Binding-site contacts:
Ligand atom N contacts residue THR28 of chain 1.L at 2.8 Å (h-bond).
Ligand atom CA contacts residue SER51 of chain 1.L at 3.9 Å.
Ligand atom N contacts residue ARG24 of chain 1.L at 4.0 Å.
Ligand atom N contacts residue GLY25 of chain 1.L at 2.7 Å (h-bond).
Ligand atom C contacts residue THR47 of chain 1.V at 3.4 Å.
Ligand atom OXT contacts residue HIS31 of chain 1.V at 3.9 Å.
Ligand atom CE2 contacts residue THR50 of chain 1.V at 3.9 Å.
Ligand atom CE2 contacts residue ALA44 of chain 1.V at 4.0 Å (hydrophobic).
Ligand atom O contacts residue SER51 of chain 1.L at 2.8 Å (h-bond).
Ligand atom N contacts residue THR23 of chain 1.L at 3.0 Å (h-bond).
Ligand atom O contacts residue GLY25 of chain 1.L at 3.1 Å (h-bond).
Ligand atom CD1 contacts residue SER51 of chain 1.L at 3.5 Å.
Ligand atom C contacts residue THR50 of chain 1.V at 3.9 Å.
Ligand atom CZ2 contacts residue ALA44 of chain 1.V at 3.9 Å (hydrophobic).
Ligand atom CZ2 contacts residue ILE53 of chain 1.V at 4.0 Å (hydrophobic).
Ligand atom CD1 contacts residue THR47 of chain 1.V at 3.7 Å.
Ligand atom CG contacts residue SER51 of chain 1.L at 3.8 Å.
Ligand atom CA contacts residue THR23 of chain 1.L at 3.9 Å.
Ligand atom O contacts residue ARG24 of chain 1.L at 3.6 Å.
Ligand atom NE1 contacts residue ALA44 of chain 1.V at 3.9 Å.
Ligand atom CD2 contacts residue THR50 of chain 1.V at 4.0 Å.
Ligand atom CE3 contacts residue HIS32 of chain 1.V at 4.0 Å.
Ligand atom C contacts residue SER51 of chain 1.L at 3.6 Å.
Ligand atom CB contacts residue THR28 of chain 1.L at 3.5 Å.
Ligand atom CZ3 contacts residue GLY21 of chain 1.V at 3.6 Å.
Ligand atom CH2 contacts residue GLY21 of chain 1.V at 3.5 Å.
Ligand atom OXT contacts residue HIS49 of chain 1.V at 3.9 Å.
Ligand atom C contacts residue GLY25 of chain 1.L at 3.5 Å.
Ligand atom CB contacts residue SER51 of chain 1.L at 3.4 Å.
Ligand atom CD1 contacts residue GLN45 of chain 1.V at 3.6 Å.
Ligand atom OXT contacts residue THR47 of chain 1.V at 2.5 Å (h-bond).
Ligand atom CZ2 contacts residue THR50 of chain 1.V at 4.0 Å.
Ligand atom CA contacts residue GLY25 of chain 1.L at 3.5 Å.
Ligand atom OXT contacts residue THR50 of chain 1.V at 2.8 Å (h-bond).
Ligand atom N contacts residue ASP27 of chain 1.L at 3.2 Å (salt-bridge).
Ligand atom O contacts residue THR47 of chain 1.V at 3.5 Å.
Ligand atom CE2 contacts residue GLN45 of chain 1.V at 3.9 Å.
Ligand atom NE1 contacts residue GLN45 of chain 1.V at 2.8 Å (h-bond).
Ligand atom CA contacts residue THR28 of chain 1.L at 3.3 Å.
Ligand atom CB contacts residue THR23 of chain 1.L at 3.8 Å.

The protein below binds the small molecule below.
Small molecule (SMILES): N[C@@H](Cc1c[nH]c2ccccc12)C(=O)O

Sequence of chain 1.L:
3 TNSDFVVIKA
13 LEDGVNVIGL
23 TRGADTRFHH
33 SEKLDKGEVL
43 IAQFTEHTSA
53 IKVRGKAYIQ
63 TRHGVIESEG

Sequence of chain 1.V:
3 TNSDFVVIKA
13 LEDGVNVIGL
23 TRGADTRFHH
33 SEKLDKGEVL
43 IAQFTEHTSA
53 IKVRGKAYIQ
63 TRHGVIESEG